Binding-site contacts:
Ligand atom O4 contacts residue GLY87 of chain 1.A at 3.8 Å.
Ligand atom O4 contacts residue GLU136 of chain 1.A at 3.2 Å (salt-bridge).
Ligand atom O1 contacts residue MG1 of chain 1.C at 4.1 Å.
Ligand atom C2 contacts residue ASP167 of chain 1.A at 4.1 Å.
Ligand atom C1 contacts residue HIS93 of chain 1.A at 3.8 Å.
Ligand atom O3 contacts residue GLU138 of chain 1.A at 3.1 Å (salt-bridge).
Ligand atom O4 contacts residue GLU138 of chain 1.A at 4.1 Å.
Ligand atom C2 contacts residue MG1 of chain 1.C at 2.9 Å.
Ligand atom C2 contacts residue ARG88 of chain 1.A at 3.8 Å.
Ligand atom C2 contacts residue GLU136 of chain 1.A at 3.5 Å.
Ligand atom O3 contacts residue MG1 of chain 1.C at 2.3 Å.
Ligand atom O3 contacts residue GLU136 of chain 1.A at 3.0 Å (salt-bridge).
Ligand atom O2 contacts residue MG1 of chain 1.C at 4.1 Å.
Ligand atom O3 contacts residue ILE86 of chain 1.A at 4.1 Å.
Ligand atom C1 contacts residue SER258 of chain 1.A at 4.0 Å.
Ligand atom C1 contacts residue ARG88 of chain 1.A at 3.5 Å.
Ligand atom C1 contacts residue GLU138 of chain 1.A at 4.2 Å.
Ligand atom O4 contacts residue ASP167 of chain 1.A at 3.0 Å (salt-bridge).
Ligand atom C1 contacts residue MG1 of chain 1.C at 3.0 Å.
Ligand atom O1 contacts residue ARG88 of chain 1.A at 2.8 Å (salt-bridge).
Ligand atom C1 contacts residue ILE86 of chain 1.A at 4.1 Å (hydrophobic).
Ligand atom O2 contacts residue ARG88 of chain 1.A at 3.5 Å (salt-bridge).
Ligand atom O1 contacts residue ASN89 of chain 1.A at 4.1 Å.
Ligand atom O4 contacts residue PHE110 of chain 1.A at 3.4 Å.
Ligand atom C2 contacts residue GLY87 of chain 1.A at 3.4 Å.
Ligand atom C2 contacts residue PHE110 of chain 1.A at 4.2 Å (hydrophobic).
Ligand atom O2 contacts residue GLY87 of chain 1.A at 3.4 Å.
Ligand atom O3 contacts residue SER258 of chain 1.A at 3.0 Å (h-bond).
Ligand atom O4 contacts residue MG1 of chain 1.C at 2.1 Å.
Ligand atom O2 contacts residue LYS184 of chain 1.A at 3.9 Å.
Ligand atom O1 contacts residue GLY87 of chain 1.A at 3.6 Å.
Ligand atom C2 contacts residue LYS184 of chain 1.A at 3.4 Å.
Ligand atom O1 contacts residue HIS93 of chain 1.A at 3.3 Å.
Ligand atom O3 contacts residue HIS93 of chain 1.A at 4.1 Å.
Ligand atom C1 contacts residue GLY87 of chain 1.A at 3.6 Å.
Ligand atom O4 contacts residue LYS184 of chain 1.A at 2.6 Å (salt-bridge).
Ligand atom C1 contacts residue GLU136 of chain 1.A at 3.5 Å.
Ligand atom O2 contacts residue GLU136 of chain 1.A at 4.2 Å.
Ligand atom O3 contacts residue GLY257 of chain 1.A at 3.6 Å.
Ligand atom O2 contacts residue TRP180 of chain 1.A at 4.0 Å.

Sequence of chain 1.A:
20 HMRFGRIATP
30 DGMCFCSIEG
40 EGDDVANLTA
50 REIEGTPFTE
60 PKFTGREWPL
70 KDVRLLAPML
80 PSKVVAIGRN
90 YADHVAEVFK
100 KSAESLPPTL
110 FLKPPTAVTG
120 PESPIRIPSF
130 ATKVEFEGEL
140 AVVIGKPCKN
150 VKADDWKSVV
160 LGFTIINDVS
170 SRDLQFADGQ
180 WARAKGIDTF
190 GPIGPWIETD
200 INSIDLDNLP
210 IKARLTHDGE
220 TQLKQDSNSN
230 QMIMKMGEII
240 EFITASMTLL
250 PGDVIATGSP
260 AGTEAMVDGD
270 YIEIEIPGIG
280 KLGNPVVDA

This protein binds this small molecule.
Small molecule (SMILES): O=C([O-])C(=O)[O-]